Sequence of chain 1.A:
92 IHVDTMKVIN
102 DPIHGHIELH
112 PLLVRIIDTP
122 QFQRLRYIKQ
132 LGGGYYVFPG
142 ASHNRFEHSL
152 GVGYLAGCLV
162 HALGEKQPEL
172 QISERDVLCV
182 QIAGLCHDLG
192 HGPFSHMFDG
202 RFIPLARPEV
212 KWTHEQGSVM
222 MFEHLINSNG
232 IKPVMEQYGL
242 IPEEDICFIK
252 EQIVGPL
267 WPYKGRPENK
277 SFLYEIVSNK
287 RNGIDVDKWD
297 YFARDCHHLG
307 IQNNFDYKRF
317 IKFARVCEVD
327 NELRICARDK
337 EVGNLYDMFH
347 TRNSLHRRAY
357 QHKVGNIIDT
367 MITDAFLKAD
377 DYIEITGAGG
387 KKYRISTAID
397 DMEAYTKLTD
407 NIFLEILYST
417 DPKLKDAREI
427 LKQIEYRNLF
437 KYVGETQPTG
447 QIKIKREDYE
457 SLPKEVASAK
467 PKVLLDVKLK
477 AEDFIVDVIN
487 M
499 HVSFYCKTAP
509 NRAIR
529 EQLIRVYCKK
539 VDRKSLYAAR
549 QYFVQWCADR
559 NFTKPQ

Binding-site contacts:
Ligand atom O1B contacts residue FE1 of chain 1.C at 2.0 Å.
Ligand atom C2 contacts residue TYR356 of chain 1.A at 3.7 Å (hydrophobic).
Ligand atom N2 contacts residue TYR356 of chain 1.A at 2.5 Å (h-bond).
Ligand atom O1A contacts residue TYR297 of chain 1.A at 2.6 Å (h-bond).
Ligand atom O4' contacts residue HIS197 of chain 1.A at 3.6 Å.
Ligand atom O1B contacts residue ARG146 of chain 1.A at 3.3 Å (salt-bridge).
Ligand atom O3B contacts residue ASP189 of chain 1.A at 3.2 Å (salt-bridge).
Ligand atom PB contacts residue HIS197 of chain 1.A at 3.8 Å.
Ligand atom O2B contacts residue ARG146 of chain 1.A at 3.0 Å (salt-bridge).
Ligand atom PB contacts residue FE1 of chain 1.C at 3.3 Å.
Ligand atom O2B contacts residue HIS197 of chain 1.A at 2.7 Å (h-bond).
Ligand atom O3G contacts residue HIS188 of chain 1.A at 2.9 Å.
Ligand atom C5' contacts residue HIS197 of chain 1.A at 3.5 Å.
Ligand atom O2A contacts residue HIS197 of chain 1.A at 3.6 Å.
Ligand atom O5' contacts residue HIS197 of chain 1.A at 2.9 Å (h-bond).
Ligand atom C8 contacts residue HIS197 of chain 1.A at 3.2 Å.
Ligand atom C5' contacts residue TYR297 of chain 1.A at 3.6 Å (hydrophobic).
Ligand atom O3B contacts residue HIS192 of chain 1.A at 3.4 Å (h-bond).
Ligand atom O1B contacts residue ASP293 of chain 1.A at 3.2 Å (salt-bridge).
Ligand atom O1B contacts residue ASP189 of chain 1.A at 2.9 Å (salt-bridge).
Ligand atom O2G contacts residue ASP189 of chain 1.A at 2.8 Å (salt-bridge).
Ligand atom C5 contacts residue HIS197 of chain 1.A at 3.7 Å.
Ligand atom O3A contacts residue ASP293 of chain 1.A at 3.5 Å (salt-bridge).
Ligand atom C3' contacts residue TYR297 of chain 1.A at 3.6 Å (hydrophobic).
Ligand atom O3B contacts residue HIS215 of chain 1.A at 3.4 Å (h-bond).
Ligand atom O1A contacts residue LYS294 of chain 1.A at 3.5 Å (salt-bridge).
Ligand atom PB contacts residue ARG146 of chain 1.A at 3.7 Å.
Ligand atom O1G contacts residue HIS215 of chain 1.A at 3.8 Å.
Ligand atom O3G contacts residue FE1 of chain 1.C at 2.7 Å.
Ligand atom N7 contacts residue HIS197 of chain 1.A at 3.3 Å (h-bond).
Ligand atom PG contacts residue HIS215 of chain 1.A at 3.3 Å.
Ligand atom PG contacts residue ASP293 of chain 1.A at 3.7 Å.
Ligand atom O3G contacts residue ASP293 of chain 1.A at 2.7 Å (salt-bridge).
Ligand atom O3A contacts residue TYR297 of chain 1.A at 3.3 Å.
Ligand atom O1B contacts residue HIS149 of chain 1.A at 3.3 Å (h-bond).
Ligand atom O1G contacts residue ASP293 of chain 1.A at 3.7 Å.
Ligand atom PG contacts residue ASP189 of chain 1.A at 3.2 Å.
Ligand atom N2 contacts residue ASN362 of chain 1.A at 2.8 Å (h-bond).
Ligand atom O2G contacts residue HIS215 of chain 1.A at 2.3 Å (h-bond).
Ligand atom O3G contacts residue ASP189 of chain 1.A at 3.1 Å (salt-bridge).

This protein binds this small molecule.
Small molecule (SMILES): Nc1nc2c(ncn2[C@H]2CC[C@@H](CO[P](=O)(O)O[P](=O)(O)OP(=O)(O)O)O2)c(=O)[nH]1